Sequence of chain 1.B:
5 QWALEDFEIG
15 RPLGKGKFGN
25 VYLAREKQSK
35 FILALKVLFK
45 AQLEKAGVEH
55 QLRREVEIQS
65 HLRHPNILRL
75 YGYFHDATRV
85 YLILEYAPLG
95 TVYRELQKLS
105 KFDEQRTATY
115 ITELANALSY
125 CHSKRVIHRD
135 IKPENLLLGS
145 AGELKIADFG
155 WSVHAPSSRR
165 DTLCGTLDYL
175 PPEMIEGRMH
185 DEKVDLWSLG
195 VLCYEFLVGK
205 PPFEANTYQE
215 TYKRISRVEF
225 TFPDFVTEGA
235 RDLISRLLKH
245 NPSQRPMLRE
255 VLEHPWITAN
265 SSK

This protein binds this small molecule.
Small molecule (SMILES): N#Cc1ccccc1Nc1ccnc(Nc2ccc(C(=O)O)cc2)n1

Binding-site contacts:
Ligand atom N24 contacts residue ALA91 of chain 1.B at 3.0 Å (h-bond).
Ligand atom C10 contacts residue LEU141 of chain 1.B at 3.7 Å (hydrophobic).
Ligand atom C18 contacts residue THR95 of chain 1.B at 3.6 Å.
Ligand atom C17 contacts residue THR95 of chain 1.B at 3.8 Å.
Ligand atom C04 contacts residue GLY94 of chain 1.B at 3.5 Å.
Ligand atom C10 contacts residue ALA91 of chain 1.B at 3.6 Å (hydrophobic).
Ligand atom C03 contacts residue GLY94 of chain 1.B at 3.8 Å.
Ligand atom C06 contacts residue GLY94 of chain 1.B at 3.9 Å.
Ligand atom C23 contacts residue ALA38 of chain 1.B at 3.4 Å (hydrophobic).
Ligand atom C05 contacts residue TYR90 of chain 1.B at 3.8 Å (hydrophobic).
Ligand atom C16 contacts residue VAL157 of chain 1.B at 3.8 Å (hydrophobic).
Ligand atom C05 contacts residue ALA91 of chain 1.B at 2.8 Å (hydrophobic).
Ligand atom C17 contacts residue VAL157 of chain 1.B at 3.3 Å (hydrophobic).
Ligand atom C22 contacts residue LEU141 of chain 1.B at 3.7 Å (hydrophobic).
Ligand atom N21 contacts residue ALA151 of chain 1.B at 3.0 Å.
Ligand atom C14 contacts residue VAL157 of chain 1.B at 3.3 Å (hydrophobic).
Ligand atom C23 contacts residue GLU89 of chain 1.B at 3.2 Å.
Ligand atom C05 contacts residue PRO92 of chain 1.B at 3.5 Å (hydrophobic).
Ligand atom O25 contacts residue ARG15 of chain 1.B at 3.6 Å.
Ligand atom N24 contacts residue GLU89 of chain 1.B at 3.8 Å.
Ligand atom C18 contacts residue VAL157 of chain 1.B at 3.1 Å (hydrophobic).
Ligand atom C02 contacts residue ARG15 of chain 1.B at 3.5 Å.
Ligand atom O25 contacts residue ALA159 of chain 1.B at 3.5 Å.
Ligand atom C15 contacts residue VAL157 of chain 1.B at 3.6 Å (hydrophobic).
Ligand atom C16 contacts residue GLY18 of chain 1.B at 3.7 Å.
Ligand atom C08 contacts residue GLY94 of chain 1.B at 3.5 Å.
Ligand atom C19 contacts residue VAL157 of chain 1.B at 3.2 Å (hydrophobic).
Ligand atom O25 contacts residue LEU17 of chain 1.B at 3.7 Å.
Ligand atom C18 contacts residue GLU138 of chain 1.B at 3.6 Å.
Ligand atom N09 contacts residue ALA91 of chain 1.B at 2.4 Å (h-bond).
Ligand atom C07 contacts residue GLY94 of chain 1.B at 3.7 Å.
Ligand atom C05 contacts residue GLY94 of chain 1.B at 3.4 Å.
Ligand atom C08 contacts residue ALA91 of chain 1.B at 3.0 Å (hydrophobic).
Ligand atom N24 contacts residue TYR90 of chain 1.B at 3.8 Å.
Ligand atom N13 contacts residue VAL25 of chain 1.B at 3.8 Å.
Ligand atom C04 contacts residue PRO92 of chain 1.B at 3.7 Å (hydrophobic).
Ligand atom C20 contacts residue GLU138 of chain 1.B at 3.8 Å.
Ligand atom N11 contacts residue LEU141 of chain 1.B at 3.5 Å.
Ligand atom O01 contacts residue ARG15 of chain 1.B at 3.5 Å (salt-bridge).
Ligand atom C12 contacts residue LEU141 of chain 1.B at 3.5 Å (hydrophobic).